Binding-site contacts:
Ligand atom O6 contacts residue ASN21 of chain 12.E at 4.3 Å.
Ligand atom C4 contacts residue ASN21 of chain 12.E at 3.8 Å.
Ligand atom O5 contacts residue ASN21 of chain 12.E at 2.5 Å (h-bond).
Ligand atom C3 contacts residue ASN21 of chain 12.E at 3.7 Å.
Ligand atom C5 contacts residue ASN21 of chain 12.E at 3.3 Å.
Ligand atom C1 contacts residue ASN21 of chain 12.E at 1.4 Å.
Ligand atom C7 contacts residue ASN21 of chain 12.E at 4.0 Å.
Ligand atom O7 contacts residue ASN21 of chain 12.E at 4.0 Å.
Ligand atom C2 contacts residue ASN21 of chain 12.E at 2.5 Å.
Ligand atom N2 contacts residue ASN21 of chain 12.E at 3.3 Å (h-bond).
Ligand atom C6 contacts residue ASN21 of chain 12.E at 3.3 Å.

The small molecule below binds the protein below.
Small molecule (SMILES): CC(=O)N[C@@H]1[C@@H](O)[C@H](O)[C@@H](CO)O[C@H]1O

Sequence of chain 12.E:
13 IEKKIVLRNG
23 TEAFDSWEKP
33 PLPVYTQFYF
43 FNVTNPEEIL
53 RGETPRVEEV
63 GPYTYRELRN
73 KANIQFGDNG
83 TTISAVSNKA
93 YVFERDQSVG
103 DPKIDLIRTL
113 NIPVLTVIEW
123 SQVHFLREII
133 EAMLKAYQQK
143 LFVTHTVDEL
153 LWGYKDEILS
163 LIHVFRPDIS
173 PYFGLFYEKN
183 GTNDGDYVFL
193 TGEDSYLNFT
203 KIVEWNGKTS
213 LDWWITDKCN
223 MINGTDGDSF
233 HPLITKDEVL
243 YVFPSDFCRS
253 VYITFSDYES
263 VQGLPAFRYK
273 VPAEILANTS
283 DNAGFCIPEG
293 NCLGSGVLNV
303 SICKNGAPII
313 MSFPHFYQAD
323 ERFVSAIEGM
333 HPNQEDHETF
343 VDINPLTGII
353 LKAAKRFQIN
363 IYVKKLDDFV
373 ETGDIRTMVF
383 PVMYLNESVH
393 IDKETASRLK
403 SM